Sequence of chain 1.E:
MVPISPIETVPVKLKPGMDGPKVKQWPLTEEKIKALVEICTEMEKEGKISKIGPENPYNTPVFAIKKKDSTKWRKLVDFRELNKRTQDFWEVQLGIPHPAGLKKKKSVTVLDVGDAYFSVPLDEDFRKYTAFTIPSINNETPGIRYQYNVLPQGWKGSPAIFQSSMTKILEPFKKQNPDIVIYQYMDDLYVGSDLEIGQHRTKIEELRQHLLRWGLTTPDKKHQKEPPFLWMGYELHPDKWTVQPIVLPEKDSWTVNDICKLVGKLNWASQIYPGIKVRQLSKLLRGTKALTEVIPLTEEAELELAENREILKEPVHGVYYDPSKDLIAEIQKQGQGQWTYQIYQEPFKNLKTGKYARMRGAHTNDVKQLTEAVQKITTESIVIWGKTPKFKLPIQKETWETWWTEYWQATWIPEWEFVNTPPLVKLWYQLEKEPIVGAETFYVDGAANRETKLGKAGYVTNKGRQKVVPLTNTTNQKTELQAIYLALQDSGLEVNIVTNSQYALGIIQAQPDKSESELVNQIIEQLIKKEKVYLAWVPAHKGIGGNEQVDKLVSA

This protein binds this small molecule.
Small molecule (SMILES): Nc1ncnc2c1ncn2[C@H]1CC[C@@H](CO[P](=O)(O)O[P](=O)(O)OP(=O)(O)O)O1

Binding-site contacts:
Ligand atom O5' contacts residue ASP187 of chain 1.E at 3.2 Å (salt-bridge).
Ligand atom O1B contacts residue ASP115 of chain 1.E at 3.8 Å.
Ligand atom N1 contacts residue LEU76 of chain 1.E at 3.8 Å.
Ligand atom O4' contacts residue MET186 of chain 1.E at 3.6 Å.
Ligand atom O3B contacts residue MG1 of chain 1.T at 3.7 Å.
Ligand atom PA contacts residue MG1 of chain 1.T at 3.2 Å.
Ligand atom O1A contacts residue ASP112 of chain 1.E at 3.1 Å (salt-bridge).
Ligand atom O3A contacts residue ARG74 of chain 1.E at 2.8 Å (salt-bridge).
Ligand atom O1A contacts residue ASP187 of chain 1.E at 3.1 Å (salt-bridge).
Ligand atom O1G contacts residue ASP115 of chain 1.E at 3.6 Å.
Ligand atom O2G contacts residue MG1 of chain 1.T at 2.1 Å.
Ligand atom O2G contacts residue ASP112 of chain 1.E at 3.0 Å (salt-bridge).
Ligand atom O2B contacts residue VAL113 of chain 1.E at 3.3 Å (h-bond).
Ligand atom O5' contacts residue MG1 of chain 1.T at 3.5 Å.
Ligand atom O1G contacts residue GLY114 of chain 1.E at 3.4 Å.
Ligand atom PB contacts residue ASP115 of chain 1.E at 3.8 Å.
Ligand atom O2A contacts residue ARG74 of chain 1.E at 2.8 Å (salt-bridge).
Ligand atom O1A contacts residue MG1 of chain 1.T at 2.3 Å.
Ligand atom O3G contacts residue LYS222 of chain 1.E at 3.6 Å (salt-bridge).
Ligand atom O2B contacts residue MG1 of chain 1.T at 2.0 Å.
Ligand atom PA contacts residue ARG74 of chain 1.E at 3.4 Å.
Ligand atom N7 contacts residue ARG74 of chain 1.E at 3.5 Å.
Ligand atom O3B contacts residue ASP115 of chain 1.E at 3.4 Å (salt-bridge).
Ligand atom PG contacts residue LYS67 of chain 1.E at 3.4 Å.
Ligand atom O2G contacts residue VAL113 of chain 1.E at 2.7 Å (h-bond).
Ligand atom O3G contacts residue LYS67 of chain 1.E at 2.9 Å (salt-bridge).
Ligand atom C5' contacts residue ARG74 of chain 1.E at 3.7 Å.
Ligand atom O2B contacts residue ALA116 of chain 1.E at 3.2 Å (h-bond).
Ligand atom C8 contacts residue ARG74 of chain 1.E at 3.4 Å.
Ligand atom O1B contacts residue GLN153 of chain 1.E at 3.8 Å.
Ligand atom O2G contacts residue GLY114 of chain 1.E at 3.6 Å.
Ligand atom O2B contacts residue ASP115 of chain 1.E at 3.3 Å (salt-bridge).
Ligand atom C5 contacts residue ARG74 of chain 1.E at 3.7 Å.
Ligand atom PB contacts residue MG1 of chain 1.T at 3.2 Å.
Ligand atom O3A contacts residue MG1 of chain 1.T at 3.6 Å.
Ligand atom C3' contacts residue TYR117 of chain 1.E at 3.4 Å (hydrophobic).
Ligand atom O3B contacts residue LYS67 of chain 1.E at 2.9 Å (salt-bridge).
Ligand atom C2' contacts residue TYR117 of chain 1.E at 3.6 Å (hydrophobic).
Ligand atom PG contacts residue MG1 of chain 1.T at 3.4 Å.
Ligand atom O2B contacts residue ASP187 of chain 1.E at 3.4 Å (salt-bridge).